Sequence of chain 2.C:
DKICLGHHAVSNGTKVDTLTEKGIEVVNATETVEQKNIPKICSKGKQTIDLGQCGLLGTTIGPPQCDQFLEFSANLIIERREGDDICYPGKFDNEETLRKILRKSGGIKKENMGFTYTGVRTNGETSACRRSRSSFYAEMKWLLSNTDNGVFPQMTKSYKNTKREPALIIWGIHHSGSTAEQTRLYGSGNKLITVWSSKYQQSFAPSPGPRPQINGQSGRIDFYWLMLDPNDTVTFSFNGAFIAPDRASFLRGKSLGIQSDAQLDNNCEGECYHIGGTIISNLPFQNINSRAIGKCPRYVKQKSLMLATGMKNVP

Binding-site contacts:
Ligand atom O5 contacts residue ASN234 of chain 2.C at 2.4 Å (h-bond).
Ligand atom C2 contacts residue ASN234 of chain 2.C at 2.5 Å.
Ligand atom C5 contacts residue ASN234 of chain 2.C at 3.7 Å.
Ligand atom C3 contacts residue ASN234 of chain 2.C at 3.8 Å.
Ligand atom C1 contacts residue ASN234 of chain 2.C at 1.4 Å.
Ligand atom C7 contacts residue ASN234 of chain 2.C at 3.8 Å.
Ligand atom O7 contacts residue ASN234 of chain 2.C at 4.2 Å.
Ligand atom N2 contacts residue ASN234 of chain 2.C at 2.9 Å (h-bond).
Ligand atom C4 contacts residue ASN234 of chain 2.C at 4.2 Å.

A small-molecule ligand and the protein it binds are described below.
Small molecule (SMILES): CC(=O)N[C@@H]1[C@@H](O)[C@H](O)[C@@H](CO)O[C@H]1O